Sequence of chain 1.B:
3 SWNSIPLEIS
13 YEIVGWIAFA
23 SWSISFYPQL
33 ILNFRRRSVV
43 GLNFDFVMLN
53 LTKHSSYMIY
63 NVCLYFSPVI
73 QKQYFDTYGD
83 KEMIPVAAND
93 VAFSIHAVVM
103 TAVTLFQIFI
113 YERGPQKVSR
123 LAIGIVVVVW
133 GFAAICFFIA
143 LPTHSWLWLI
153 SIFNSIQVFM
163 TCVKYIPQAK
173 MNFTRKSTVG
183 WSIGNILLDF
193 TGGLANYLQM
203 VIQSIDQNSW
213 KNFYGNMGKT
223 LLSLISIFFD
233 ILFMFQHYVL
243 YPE

Binding-site contacts:
Ligand atom N1 contacts residue ASN52 of chain 1.B at 3.6 Å (h-bond).
Ligand atom OXT contacts residue LEU224 of chain 1.B at 2.6 Å.
Ligand atom CA contacts residue TRP24 of chain 1.B at 3.8 Å (hydrophobic).
Ligand atom O2 contacts residue SER27 of chain 1.B at 4.2 Å.
Ligand atom OXT contacts residue TRP24 of chain 1.B at 3.2 Å.
Ligand atom OXT contacts residue TYR167 of chain 1.B at 4.2 Å.
Ligand atom CA contacts residue PHE95 of chain 1.B at 3.9 Å (hydrophobic).
Ligand atom O contacts residue THR163 of chain 1.B at 3.7 Å.
Ligand atom SG contacts residue HIS56 of chain 1.B at 3.3 Å.
Ligand atom N1 contacts residue PHE48 of chain 1.B at 3.2 Å.
Ligand atom CB contacts residue LYS55 of chain 1.B at 2.9 Å.
Ligand atom O contacts residue TYR167 of chain 1.B at 4.2 Å.
Ligand atom S1 contacts residue LYS166 of chain 1.B at 3.8 Å.
Ligand atom C3 contacts residue ASN52 of chain 1.B at 3.0 Å.
Ligand atom O2 contacts residue LYS166 of chain 1.B at 3.6 Å (salt-bridge).
Ligand atom SG contacts residue LYS55 of chain 1.B at 4.0 Å.
Ligand atom N contacts residue TRP24 of chain 1.B at 2.8 Å.
Ligand atom CB contacts residue LYS166 of chain 1.B at 3.9 Å.
Ligand atom S1 contacts residue SER27 of chain 1.B at 4.1 Å.
Ligand atom CB contacts residue TYR167 of chain 1.B at 4.2 Å (hydrophobic).
Ligand atom O contacts residue LYS166 of chain 1.B at 3.1 Å.
Ligand atom C1 contacts residue LYS166 of chain 1.B at 3.0 Å.
Ligand atom CB contacts residue LEU224 of chain 1.B at 3.3 Å (hydrophobic).
Ligand atom SG contacts residue PHE28 of chain 1.B at 3.7 Å.
Ligand atom N1 contacts residue PHE28 of chain 1.B at 4.0 Å.
Ligand atom C3 contacts residue PHE28 of chain 1.B at 3.4 Å (hydrophobic).
Ligand atom CA contacts residue LYS166 of chain 1.B at 4.0 Å.
Ligand atom C4 contacts residue PHE28 of chain 1.B at 3.6 Å (hydrophobic).
Ligand atom CA contacts residue LYS55 of chain 1.B at 3.2 Å.
Ligand atom S1 contacts residue PHE28 of chain 1.B at 3.9 Å.
Ligand atom C1 contacts residue LYS55 of chain 1.B at 3.1 Å.
Ligand atom OXT contacts residue LYS55 of chain 1.B at 3.9 Å.
Ligand atom O2 contacts residue TYR104 of chain 1.D at 3.8 Å.
Ligand atom OXT contacts residue SER228 of chain 1.B at 3.3 Å (h-bond).
Ligand atom O contacts residue LEU224 of chain 1.B at 3.5 Å.
Ligand atom O contacts residue LYS55 of chain 1.B at 2.3 Å (salt-bridge).
Ligand atom C4 contacts residue ASN52 of chain 1.B at 3.9 Å.
Ligand atom SG contacts residue PHE95 of chain 1.B at 4.2 Å.
Ligand atom CB contacts residue TRP24 of chain 1.B at 4.2 Å (hydrophobic).
Ligand atom N contacts residue PHE95 of chain 1.B at 4.0 Å.

The protein below binds the small molecule below.
Small molecule (SMILES): N[C@@H](CSSC[C@H](N)C(=O)O)C(=O)O

Sequence of chain 1.D:
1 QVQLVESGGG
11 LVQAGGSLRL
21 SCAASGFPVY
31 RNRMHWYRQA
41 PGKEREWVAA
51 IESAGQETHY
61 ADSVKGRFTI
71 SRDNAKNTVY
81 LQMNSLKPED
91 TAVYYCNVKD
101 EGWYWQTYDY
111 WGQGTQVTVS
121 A